Sequence of chain 1.G:
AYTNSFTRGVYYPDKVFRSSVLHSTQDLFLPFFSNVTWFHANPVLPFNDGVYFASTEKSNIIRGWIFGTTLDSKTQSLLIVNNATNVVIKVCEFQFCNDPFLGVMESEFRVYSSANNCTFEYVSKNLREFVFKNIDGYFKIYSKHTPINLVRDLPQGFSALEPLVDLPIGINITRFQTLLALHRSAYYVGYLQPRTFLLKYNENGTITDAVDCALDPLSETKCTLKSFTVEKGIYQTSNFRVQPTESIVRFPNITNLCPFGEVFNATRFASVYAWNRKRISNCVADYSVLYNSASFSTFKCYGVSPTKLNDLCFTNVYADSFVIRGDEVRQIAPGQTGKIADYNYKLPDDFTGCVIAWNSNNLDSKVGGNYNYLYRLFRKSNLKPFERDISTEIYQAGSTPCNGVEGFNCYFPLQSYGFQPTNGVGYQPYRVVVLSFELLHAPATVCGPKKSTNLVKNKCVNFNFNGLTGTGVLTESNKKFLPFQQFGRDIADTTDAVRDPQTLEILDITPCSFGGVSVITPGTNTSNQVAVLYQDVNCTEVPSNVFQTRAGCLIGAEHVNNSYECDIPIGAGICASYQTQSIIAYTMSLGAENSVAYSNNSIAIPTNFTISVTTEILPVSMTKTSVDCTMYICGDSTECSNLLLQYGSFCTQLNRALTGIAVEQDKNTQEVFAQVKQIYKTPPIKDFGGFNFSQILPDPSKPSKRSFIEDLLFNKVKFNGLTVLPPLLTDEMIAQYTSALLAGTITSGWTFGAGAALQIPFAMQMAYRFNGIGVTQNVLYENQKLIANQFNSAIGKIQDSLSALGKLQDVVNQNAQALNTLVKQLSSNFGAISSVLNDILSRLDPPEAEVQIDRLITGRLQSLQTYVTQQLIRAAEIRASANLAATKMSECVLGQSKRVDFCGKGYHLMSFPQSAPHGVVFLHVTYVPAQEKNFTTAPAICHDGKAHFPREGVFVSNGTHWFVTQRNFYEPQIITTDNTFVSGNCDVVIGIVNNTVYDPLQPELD

Binding-site contacts:
Ligand atom C8 contacts residue ASN709 of chain 1.G at 3.6 Å.
Ligand atom O5 contacts residue ASP796 of chain 1.E at 3.9 Å.
Ligand atom O7 contacts residue ILE1130 of chain 1.G at 4.5 Å.
Ligand atom C2 contacts residue ASN709 of chain 1.G at 2.4 Å.
Ligand atom N2 contacts residue ASN709 of chain 1.G at 2.8 Å (h-bond).
Ligand atom C3 contacts residue ASN709 of chain 1.G at 3.8 Å.
Ligand atom O7 contacts residue GLY1131 of chain 1.G at 4.0 Å.
Ligand atom C4 contacts residue ASN709 of chain 1.G at 4.2 Å.
Ligand atom C1 contacts residue ASN709 of chain 1.G at 1.4 Å.
Ligand atom O5 contacts residue ASN709 of chain 1.G at 2.4 Å (h-bond).
Ligand atom C5 contacts residue ASN709 of chain 1.G at 3.7 Å.
Ligand atom C1 contacts residue ASP796 of chain 1.E at 4.1 Å.
Ligand atom O7 contacts residue ASN709 of chain 1.G at 4.2 Å.
Ligand atom C7 contacts residue ASN709 of chain 1.G at 3.4 Å.

A small-molecule ligand and the protein it binds are described below.
Small molecule (SMILES): CC(=O)N[C@H]1[C@H](O[C@H]2[C@H](O)[C@@H](NC(C)=O)CO[C@@H]2CO)O[C@H](CO)[C@@H](O)[C@@H]1O

Sequence of chain 1.E:
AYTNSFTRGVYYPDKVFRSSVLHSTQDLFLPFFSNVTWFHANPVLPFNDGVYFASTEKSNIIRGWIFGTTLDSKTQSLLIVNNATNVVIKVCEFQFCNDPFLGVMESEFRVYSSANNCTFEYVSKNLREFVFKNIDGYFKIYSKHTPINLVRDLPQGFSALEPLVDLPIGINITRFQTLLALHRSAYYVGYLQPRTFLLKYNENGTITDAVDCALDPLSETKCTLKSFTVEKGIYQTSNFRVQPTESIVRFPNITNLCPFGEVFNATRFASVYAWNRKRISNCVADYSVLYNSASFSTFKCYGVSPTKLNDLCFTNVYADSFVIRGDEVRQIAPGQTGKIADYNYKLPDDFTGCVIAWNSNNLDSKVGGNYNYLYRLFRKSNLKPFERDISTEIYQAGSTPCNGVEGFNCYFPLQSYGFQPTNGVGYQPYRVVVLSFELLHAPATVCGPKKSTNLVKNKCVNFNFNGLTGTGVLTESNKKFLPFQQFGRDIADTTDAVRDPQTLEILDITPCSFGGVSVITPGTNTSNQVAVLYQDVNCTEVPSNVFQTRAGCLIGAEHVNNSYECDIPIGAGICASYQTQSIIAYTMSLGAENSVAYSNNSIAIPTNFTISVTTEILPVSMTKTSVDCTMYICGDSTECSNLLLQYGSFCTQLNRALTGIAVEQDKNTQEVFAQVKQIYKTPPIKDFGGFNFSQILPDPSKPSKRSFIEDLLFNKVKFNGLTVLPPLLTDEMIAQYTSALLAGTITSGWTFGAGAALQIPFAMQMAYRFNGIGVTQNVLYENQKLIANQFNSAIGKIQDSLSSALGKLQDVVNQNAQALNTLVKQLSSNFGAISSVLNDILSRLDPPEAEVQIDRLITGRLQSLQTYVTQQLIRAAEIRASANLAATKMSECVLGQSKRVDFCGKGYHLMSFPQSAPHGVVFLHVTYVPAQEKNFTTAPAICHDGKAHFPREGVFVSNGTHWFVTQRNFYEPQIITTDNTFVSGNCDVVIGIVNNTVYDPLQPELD